Binding-site contacts:
Ligand atom C contacts residue ALA423 of chain 1.D at 3.8 Å (hydrophobic).
Ligand atom OD2 contacts residue SER260 of chain 1.D at 3.6 Å.
Ligand atom CG1 contacts residue ASN285 of chain 1.D at 3.3 Å.
Ligand atom OD2 contacts residue ALA423 of chain 1.D at 3.3 Å (h-bond).
Ligand atom O contacts residue HIS261 of chain 1.D at 3.8 Å.
Ligand atom O contacts residue ASN285 of chain 1.D at 3.3 Å.
Ligand atom C contacts residue ASN285 of chain 1.D at 4.0 Å.
Ligand atom CG2 contacts residue LEU452 of chain 1.D at 3.7 Å (hydrophobic).
Ligand atom CA contacts residue ALA423 of chain 1.D at 3.3 Å (hydrophobic).
Ligand atom OXT contacts residue ILE286 of chain 1.D at 3.2 Å.
Ligand atom CB contacts residue ALA423 of chain 1.D at 3.3 Å (hydrophobic).
Ligand atom O contacts residue ASN285 of chain 1.D at 3.9 Å.
Ligand atom C contacts residue ILE422 of chain 1.D at 3.8 Å (hydrophobic).
Ligand atom OXT contacts residue TYR258 of chain 1.D at 3.6 Å.
Ligand atom C contacts residue LYS279 of chain 1.D at 3.8 Å.
Ligand atom O contacts residue ILE422 of chain 1.D at 3.2 Å.
Ligand atom C contacts residue ILE286 of chain 1.D at 3.6 Å (hydrophobic).
Ligand atom O contacts residue LEU452 of chain 1.D at 3.7 Å.
Ligand atom O contacts residue HIS261 of chain 1.D at 2.9 Å (h-bond).
Ligand atom CG contacts residue SER260 of chain 1.D at 4.0 Å.
Ligand atom CG2 contacts residue HIS214 of chain 1.D at 3.3 Å.
Ligand atom OXT contacts residue LYS279 of chain 1.D at 3.0 Å (salt-bridge).
Ligand atom O contacts residue ILE286 of chain 1.D at 3.9 Å.
Ligand atom CG2 contacts residue TRP449 of chain 1.D at 3.5 Å (hydrophobic).
Ligand atom C contacts residue HIS261 of chain 1.D at 3.9 Å.
Ligand atom OD2 contacts residue GLY259 of chain 1.D at 3.4 Å.
Ligand atom O contacts residue ASP283 of chain 1.D at 3.1 Å (salt-bridge).
Ligand atom CA contacts residue ASN285 of chain 1.D at 3.8 Å.
Ligand atom CB contacts residue ILE422 of chain 1.D at 3.9 Å (hydrophobic).
Ligand atom O contacts residue ASN285 of chain 1.D at 3.8 Å.
Ligand atom CG contacts residue ALA423 of chain 1.D at 3.8 Å (hydrophobic).
Ligand atom CD1 contacts residue TYR258 of chain 1.D at 3.6 Å (hydrophobic).
Ligand atom CG1 contacts residue TYR258 of chain 1.D at 3.7 Å (hydrophobic).
Ligand atom CG1 contacts residue HIS261 of chain 1.D at 3.9 Å.
Ligand atom CG1 contacts residue HIS214 of chain 1.D at 3.9 Å.
Ligand atom OD1 contacts residue SER260 of chain 1.D at 3.3 Å (h-bond).
Ligand atom O contacts residue ALA423 of chain 1.D at 3.0 Å (h-bond).
Ligand atom O contacts residue ILE286 of chain 1.D at 3.5 Å.
Ligand atom O contacts residue LYS279 of chain 1.D at 3.8 Å.
Ligand atom CB contacts residue TRP449 of chain 1.D at 3.8 Å (hydrophobic).

A small-molecule ligand and the protein it binds are described below.
Small molecule (SMILES): CC[C@H](C)[C@H](NC(=O)[C@H](CC(=O)O)NC(=O)[C@@H](NC(=O)[C@H](CC(=O)O)NC(=O)[C@H](CCCN=C(N)N)NC(=O)[C@@H](N)C(C)C)C(C)C)C(=O)O

Sequence of chain 1.D:
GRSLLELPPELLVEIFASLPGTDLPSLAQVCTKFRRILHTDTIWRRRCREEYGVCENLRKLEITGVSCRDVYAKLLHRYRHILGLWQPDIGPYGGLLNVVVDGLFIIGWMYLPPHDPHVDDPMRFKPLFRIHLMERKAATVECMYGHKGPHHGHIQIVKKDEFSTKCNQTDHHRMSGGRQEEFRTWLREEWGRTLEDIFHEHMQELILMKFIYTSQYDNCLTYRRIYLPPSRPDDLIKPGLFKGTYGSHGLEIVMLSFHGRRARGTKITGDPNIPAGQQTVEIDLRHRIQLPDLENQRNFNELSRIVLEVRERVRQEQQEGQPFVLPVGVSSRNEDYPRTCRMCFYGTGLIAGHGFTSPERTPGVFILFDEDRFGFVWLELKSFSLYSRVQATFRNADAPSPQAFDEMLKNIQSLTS